The small molecule below binds the protein below.
Small molecule (SMILES): CC1(C)[C@@H]2CC[C@@]1(C)C(=O)C2

Binding-site contacts:
Ligand atom C3 contacts residue THR101 of chain 1.A at 4.1 Å.
Ligand atom O contacts residue LEU244 of chain 1.A at 3.7 Å.
Ligand atom C10 contacts residue PHE87 of chain 1.A at 3.9 Å (hydrophobic).
Ligand atom C5 contacts residue LEU244 of chain 1.A at 4.2 Å (hydrophobic).
Ligand atom C9 contacts residue VAL396 of chain 1.A at 4.2 Å (hydrophobic).
Ligand atom O contacts residue PHE87 of chain 1.A at 3.5 Å.
Ligand atom C3 contacts residue HEM1 of chain 1.B at 4.2 Å.
Ligand atom C8 contacts residue VAL295 of chain 1.A at 3.8 Å (hydrophobic).
Ligand atom C9 contacts residue HEM1 of chain 1.B at 3.9 Å.
Ligand atom C5 contacts residue HEM1 of chain 1.B at 3.6 Å.
Ligand atom C10 contacts residue VAL396 of chain 1.A at 4.1 Å (hydrophobic).
Ligand atom C6 contacts residue GLY248 of chain 1.A at 4.1 Å.
Ligand atom C2 contacts residue PHE87 of chain 1.A at 4.2 Å (hydrophobic).
Ligand atom C6 contacts residue LEU244 of chain 1.A at 4.1 Å (hydrophobic).
Ligand atom C2 contacts residue TYR96 of chain 1.A at 3.5 Å (hydrophobic).
Ligand atom C10 contacts residue THR185 of chain 1.A at 4.1 Å.
Ligand atom O contacts residue PHE98 of chain 1.A at 4.5 Å.
Ligand atom C2 contacts residue LEU244 of chain 1.A at 3.8 Å (hydrophobic).
Ligand atom C6 contacts residue VAL247 of chain 1.A at 3.9 Å (hydrophobic).
Ligand atom C4 contacts residue HEM1 of chain 1.B at 3.5 Å.
Ligand atom C3 contacts residue TYR96 of chain 1.A at 3.7 Å (hydrophobic).
Ligand atom C10 contacts residue ILE395 of chain 1.A at 4.3 Å (hydrophobic).
Ligand atom C9 contacts residue THR252 of chain 1.A at 4.1 Å.
Ligand atom C1 contacts residue VAL247 of chain 1.A at 4.5 Å (hydrophobic).
Ligand atom C8 contacts residue HEM1 of chain 1.B at 4.0 Å.
Ligand atom O contacts residue TYR96 of chain 1.A at 2.7 Å (h-bond).
Ligand atom C10 contacts residue VAL247 of chain 1.A at 3.9 Å (hydrophobic).
Ligand atom C8 contacts residue ILE395 of chain 1.A at 4.5 Å (hydrophobic).
Ligand atom C3 contacts residue LEU244 of chain 1.A at 3.7 Å (hydrophobic).
Ligand atom C7 contacts residue HEM1 of chain 1.B at 4.3 Å.
Ligand atom C8 contacts residue ASP297 of chain 1.A at 3.6 Å.
Ligand atom C9 contacts residue VAL295 of chain 1.A at 4.0 Å (hydrophobic).

Sequence of chain 1.A:
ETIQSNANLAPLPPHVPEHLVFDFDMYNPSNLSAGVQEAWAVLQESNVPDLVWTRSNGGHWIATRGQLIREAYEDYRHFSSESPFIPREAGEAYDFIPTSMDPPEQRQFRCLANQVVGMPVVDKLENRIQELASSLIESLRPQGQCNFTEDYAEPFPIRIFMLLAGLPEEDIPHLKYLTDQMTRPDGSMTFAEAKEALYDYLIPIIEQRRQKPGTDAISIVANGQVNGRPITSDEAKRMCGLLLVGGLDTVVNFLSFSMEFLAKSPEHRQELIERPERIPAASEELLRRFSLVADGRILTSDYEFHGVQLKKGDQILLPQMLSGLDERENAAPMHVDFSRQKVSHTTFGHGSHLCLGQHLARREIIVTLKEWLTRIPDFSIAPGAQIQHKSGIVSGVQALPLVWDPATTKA